Binding-site contacts:
Ligand atom O7 contacts residue ASN11 of chain 1.A at 3.7 Å.
Ligand atom C1 contacts residue ASN11 of chain 1.A at 3.0 Å.
Ligand atom O1 contacts residue ASN11 of chain 1.A at 3.0 Å (h-bond).
Ligand atom N2 contacts residue ASN11 of chain 1.A at 2.4 Å (h-bond).
Ligand atom C8 contacts residue ASN11 of chain 1.A at 3.9 Å.
Ligand atom C3 contacts residue ASN11 of chain 1.A at 3.8 Å.
Ligand atom C2 contacts residue ASN11 of chain 1.A at 3.1 Å.
Ligand atom C7 contacts residue ASN11 of chain 1.A at 3.1 Å.
Ligand atom O5 contacts residue ASN11 of chain 1.A at 4.3 Å.

This small molecule binds to this protein.
Small molecule (SMILES): CC(=O)N[C@@H]1[C@@H](O)[C@H](O)[C@@H](CO)O[C@H]1O

Sequence of chain 1.A:
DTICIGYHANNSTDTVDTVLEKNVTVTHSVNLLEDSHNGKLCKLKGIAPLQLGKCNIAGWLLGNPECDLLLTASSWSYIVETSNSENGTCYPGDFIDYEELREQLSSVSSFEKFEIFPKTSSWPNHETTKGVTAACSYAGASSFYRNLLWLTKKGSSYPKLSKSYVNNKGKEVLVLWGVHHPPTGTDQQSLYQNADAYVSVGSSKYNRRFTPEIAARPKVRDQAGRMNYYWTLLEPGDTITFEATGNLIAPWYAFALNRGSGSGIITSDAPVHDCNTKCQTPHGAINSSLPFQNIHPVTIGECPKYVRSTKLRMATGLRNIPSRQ